Binding-site contacts:
Ligand atom C5 contacts residue ASN1095 of chain 1.A at 3.7 Å.
Ligand atom C3 contacts residue HIS1098 of chain 1.A at 3.8 Å.
Ligand atom C2 contacts residue HIS1098 of chain 1.A at 4.3 Å.
Ligand atom C3 contacts residue ASN1095 of chain 1.A at 3.8 Å.
Ligand atom O4 contacts residue HIS1098 of chain 1.A at 4.0 Å.
Ligand atom O5 contacts residue PHE1100 of chain 1.A at 3.8 Å.
Ligand atom C7 contacts residue THR1097 of chain 1.A at 4.4 Å.
Ligand atom C6 contacts residue PHE1100 of chain 1.A at 3.6 Å (hydrophobic).
Ligand atom C4 contacts residue ASN1095 of chain 1.A at 4.2 Å.
Ligand atom C7 contacts residue ASN1095 of chain 1.A at 3.1 Å.
Ligand atom O6 contacts residue PHE1100 of chain 1.A at 3.8 Å.
Ligand atom C8 contacts residue THR1097 of chain 1.A at 4.5 Å.
Ligand atom O5 contacts residue HIS1098 of chain 1.A at 4.3 Å.
Ligand atom O5 contacts residue ASN1095 of chain 1.A at 2.4 Å (h-bond).
Ligand atom O7 contacts residue ASN1095 of chain 1.A at 3.0 Å (h-bond).
Ligand atom C1 contacts residue HIS1098 of chain 1.A at 3.9 Å.
Ligand atom C5 contacts residue HIS1098 of chain 1.A at 3.7 Å.
Ligand atom N2 contacts residue THR1097 of chain 1.A at 3.5 Å (h-bond).
Ligand atom C1 contacts residue ASN1095 of chain 1.A at 1.4 Å.
Ligand atom C2 contacts residue ASN1095 of chain 1.A at 2.5 Å.
Ligand atom C3 contacts residue THR1097 of chain 1.A at 4.2 Å.
Ligand atom C1 contacts residue THR1097 of chain 1.A at 4.2 Å.
Ligand atom C4 contacts residue HIS1098 of chain 1.A at 4.1 Å.
Ligand atom C5 contacts residue PHE1100 of chain 1.A at 4.2 Å (hydrophobic).
Ligand atom C8 contacts residue ASN1095 of chain 1.A at 3.3 Å.
Ligand atom C2 contacts residue THR1097 of chain 1.A at 4.2 Å.
Ligand atom N2 contacts residue ASN1095 of chain 1.A at 2.9 Å (h-bond).

This small molecule binds to this protein.
Small molecule (SMILES): CC(=O)N[C@@H]1[C@@H](O)[C@H](O)[C@@H](CO)O[C@H]1O

Sequence of chain 1.A:
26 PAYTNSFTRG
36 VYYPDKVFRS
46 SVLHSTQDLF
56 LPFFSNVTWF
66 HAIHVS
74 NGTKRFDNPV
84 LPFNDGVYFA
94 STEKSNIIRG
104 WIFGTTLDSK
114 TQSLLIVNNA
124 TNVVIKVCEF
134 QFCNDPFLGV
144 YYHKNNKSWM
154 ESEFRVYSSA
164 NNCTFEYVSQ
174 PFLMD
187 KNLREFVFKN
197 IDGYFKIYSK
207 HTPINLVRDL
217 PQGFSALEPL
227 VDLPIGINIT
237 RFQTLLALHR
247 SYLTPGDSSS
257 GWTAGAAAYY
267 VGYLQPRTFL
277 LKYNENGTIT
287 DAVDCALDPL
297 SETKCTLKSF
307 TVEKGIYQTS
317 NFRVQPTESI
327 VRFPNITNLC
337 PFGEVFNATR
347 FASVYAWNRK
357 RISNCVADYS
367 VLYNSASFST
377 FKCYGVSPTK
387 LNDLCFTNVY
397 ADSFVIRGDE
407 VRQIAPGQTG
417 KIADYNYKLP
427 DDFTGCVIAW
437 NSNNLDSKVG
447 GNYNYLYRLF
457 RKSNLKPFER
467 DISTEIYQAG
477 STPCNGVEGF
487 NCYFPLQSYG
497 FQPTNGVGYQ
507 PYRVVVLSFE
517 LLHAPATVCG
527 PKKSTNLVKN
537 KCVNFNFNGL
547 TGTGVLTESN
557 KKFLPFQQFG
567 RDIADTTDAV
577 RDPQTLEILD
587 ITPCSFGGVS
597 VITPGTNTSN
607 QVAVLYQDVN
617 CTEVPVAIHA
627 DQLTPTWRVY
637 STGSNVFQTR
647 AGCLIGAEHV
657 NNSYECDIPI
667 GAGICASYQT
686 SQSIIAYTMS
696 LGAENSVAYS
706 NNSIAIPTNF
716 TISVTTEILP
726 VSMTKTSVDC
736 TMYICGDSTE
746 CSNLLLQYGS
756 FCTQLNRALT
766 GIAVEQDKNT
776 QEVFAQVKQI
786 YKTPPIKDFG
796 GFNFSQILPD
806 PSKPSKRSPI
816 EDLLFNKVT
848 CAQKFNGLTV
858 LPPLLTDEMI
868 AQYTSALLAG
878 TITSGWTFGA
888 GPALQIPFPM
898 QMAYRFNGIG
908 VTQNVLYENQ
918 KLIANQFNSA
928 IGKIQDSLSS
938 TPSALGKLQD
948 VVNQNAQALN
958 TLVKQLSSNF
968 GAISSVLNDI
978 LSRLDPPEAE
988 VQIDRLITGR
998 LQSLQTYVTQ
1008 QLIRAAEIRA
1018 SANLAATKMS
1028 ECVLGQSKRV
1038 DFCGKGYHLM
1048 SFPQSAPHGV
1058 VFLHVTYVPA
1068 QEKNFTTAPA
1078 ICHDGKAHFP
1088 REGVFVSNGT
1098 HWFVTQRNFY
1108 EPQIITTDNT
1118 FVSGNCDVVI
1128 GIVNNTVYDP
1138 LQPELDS